Binding-site contacts:
Ligand atom C31 contacts residue PRO35 of chain 1.C at 3.4 Å (hydrophobic).
Ligand atom C31 contacts residue ALA60 of chain 1.C at 3.6 Å (hydrophobic).
Ligand atom O35 contacts residue ASP31 of chain 1.C at 2.9 Å (salt-bridge).
Ligand atom C20 contacts residue ASP120 of chain 1.C at 2.5 Å.
Ligand atom C32 contacts residue CYS13 of chain 1.C at 1.8 Å (hydrophobic).
Ligand atom O23 contacts residue ALA147 of chain 1.C at 1.3 Å (h-bond).
Ligand atom C08 contacts residue ASP31 of chain 1.C at 3.5 Å.
Ligand atom N19 contacts residue ALA147 of chain 1.C at 3.2 Å (h-bond).
Ligand atom C32 contacts residue PRO35 of chain 1.C at 3.4 Å (hydrophobic).
Ligand atom N15 contacts residue ALA147 of chain 1.C at 3.1 Å.
Ligand atom N19 contacts residue ASP120 of chain 1.C at 2.6 Å (salt-bridge).
Ligand atom O26 contacts residue GLY16 of chain 1.C at 3.0 Å.
Ligand atom O23 contacts residue SER146 of chain 1.C at 2.4 Å.
Ligand atom C06 contacts residue GLY14 of chain 1.C at 3.2 Å.
Ligand atom C17 contacts residue ASN117 of chain 1.C at 3.6 Å.
Ligand atom N15 contacts residue ASN117 of chain 1.C at 3.1 Å (h-bond).
Ligand atom C14 contacts residue ALA19 of chain 1.C at 3.6 Å (hydrophobic).
Ligand atom O34 contacts residue ALA60 of chain 1.C at 3.4 Å.
Ligand atom C18 contacts residue ALA147 of chain 1.C at 2.5 Å (hydrophobic).
Ligand atom O09 contacts residue ASP31 of chain 1.C at 3.1 Å (salt-bridge).
Ligand atom O26 contacts residue ALA19 of chain 1.C at 3.1 Å.
Ligand atom C29 contacts residue SER18 of chain 1.C at 3.6 Å.
Ligand atom O23 contacts residue LYS148 of chain 1.C at 3.0 Å (salt-bridge).
Ligand atom N15 contacts residue ALA19 of chain 1.C at 3.5 Å.
Ligand atom C18 contacts residue SER146 of chain 1.C at 3.4 Å.
Ligand atom C17 contacts residue ALA147 of chain 1.C at 3.5 Å (hydrophobic).
Ligand atom C18 contacts residue LYS148 of chain 1.C at 3.2 Å.
Ligand atom O34 contacts residue GLY14 of chain 1.C at 3.0 Å (h-bond).
Ligand atom C28 contacts residue PRO35 of chain 1.C at 3.6 Å (hydrophobic).
Ligand atom O34 contacts residue CYS13 of chain 1.C at 3.0 Å (h-bond).
Ligand atom O23 contacts residue ASN117 of chain 1.C at 3.2 Å (h-bond).
Ligand atom O24 contacts residue LYS118 of chain 1.C at 3.0 Å (salt-bridge).
Ligand atom N21 contacts residue LEU121 of chain 1.C at 3.5 Å.
Ligand atom N21 contacts residue ASP120 of chain 1.C at 1.3 Å (salt-bridge).
Ligand atom N22 contacts residue ASP120 of chain 1.C at 3.6 Å (salt-bridge).
Ligand atom N19 contacts residue SER146 of chain 1.C at 3.1 Å (h-bond).
Ligand atom N30 contacts residue PRO35 of chain 1.C at 2.6 Å (h-bond).
Ligand atom N19 contacts residue LYS148 of chain 1.C at 3.2 Å (salt-bridge).
Ligand atom O11 contacts residue VAL30 of chain 1.C at 3.6 Å (h-bond).
Ligand atom C31 contacts residue CYS13 of chain 1.C at 2.7 Å (hydrophobic).

Sequence of chain 1.C:
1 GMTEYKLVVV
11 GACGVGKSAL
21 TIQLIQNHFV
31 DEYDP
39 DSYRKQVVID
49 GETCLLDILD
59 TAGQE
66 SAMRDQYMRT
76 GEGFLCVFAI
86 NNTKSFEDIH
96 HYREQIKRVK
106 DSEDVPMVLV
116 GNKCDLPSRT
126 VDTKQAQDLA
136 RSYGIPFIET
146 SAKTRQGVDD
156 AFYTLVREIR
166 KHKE

The small molecule below binds the protein below.
Small molecule (SMILES): Nc1nc(=O)c2ncn([C@@H]3O[C@H](COP(=O)(O)CS(=O)(=O)NCCNC(=O)CCl)[C@@H](O)[C@H]3O)c2[nH]1